This protein binds this small molecule.
Small molecule (SMILES): CC(=O)N[C@H]1[C@H](O[C@H]2[C@H](O)[C@@H](NC(C)=O)CO[C@@H]2CO)O[C@H](CO)[C@@H](O[C@@H]2O[C@H](CO)[C@@H](O)[C@H](O)[C@@H]2O)[C@@H]1O

Sequence of chain 3.B:
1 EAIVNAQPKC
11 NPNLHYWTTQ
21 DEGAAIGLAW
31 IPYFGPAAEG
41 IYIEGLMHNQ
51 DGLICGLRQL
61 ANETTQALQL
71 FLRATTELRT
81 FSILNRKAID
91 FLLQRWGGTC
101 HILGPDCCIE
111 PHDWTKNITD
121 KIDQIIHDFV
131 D

Sequence of chain 1.B:
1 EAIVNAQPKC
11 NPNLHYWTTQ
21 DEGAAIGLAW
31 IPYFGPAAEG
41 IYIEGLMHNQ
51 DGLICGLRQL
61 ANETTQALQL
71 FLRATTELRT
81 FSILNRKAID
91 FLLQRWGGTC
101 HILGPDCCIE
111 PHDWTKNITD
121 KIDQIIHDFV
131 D

Sequence of chain 1.A:
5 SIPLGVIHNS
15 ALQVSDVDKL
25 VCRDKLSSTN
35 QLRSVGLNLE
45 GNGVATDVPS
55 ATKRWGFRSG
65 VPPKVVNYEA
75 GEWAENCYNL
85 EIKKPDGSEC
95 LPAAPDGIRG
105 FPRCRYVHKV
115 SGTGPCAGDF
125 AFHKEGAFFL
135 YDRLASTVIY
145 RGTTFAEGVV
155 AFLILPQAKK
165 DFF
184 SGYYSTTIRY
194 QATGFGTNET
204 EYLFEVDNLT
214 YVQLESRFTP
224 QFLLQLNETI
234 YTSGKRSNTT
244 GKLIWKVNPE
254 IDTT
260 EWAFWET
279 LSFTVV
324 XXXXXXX

Binding-site contacts:
Ligand atom O6 contacts residue GLN7 of chain 1.B at 2.6 Å (h-bond).
Ligand atom C1 contacts residue GOL1 of chain 1.K at 3.4 Å.
Ligand atom O6 contacts residue LEU28 of chain 3.B at 3.9 Å.
Ligand atom C5 contacts residue GOL1 of chain 1.K at 4.0 Å.
Ligand atom C2 contacts residue GOL1 of chain 1.K at 3.8 Å.
Ligand atom C8 contacts residue GLU129 of chain 1.A at 3.4 Å.
Ligand atom O7 contacts residue LEU43 of chain 1.A at 3.9 Å.
Ligand atom C6 contacts residue ALA6 of chain 1.B at 4.0 Å (hydrophobic).
Ligand atom C1 contacts residue GLN7 of chain 1.B at 3.9 Å.
Ligand atom C8 contacts residue PRO8 of chain 1.B at 3.7 Å (hydrophobic).
Ligand atom C2 contacts residue ASN62 of chain 1.B at 2.4 Å.
Ligand atom O6 contacts residue GLU129 of chain 1.A at 4.2 Å.
Ligand atom C1 contacts residue ASN62 of chain 1.B at 1.4 Å.
Ligand atom C8 contacts residue GOL1 of chain 1.K at 3.9 Å.
Ligand atom C5 contacts residue ASN62 of chain 1.B at 3.6 Å.
Ligand atom C8 contacts residue GLY130 of chain 1.A at 3.9 Å.
Ligand atom C8 contacts residue ALA131 of chain 1.A at 3.8 Å (hydrophobic).
Ligand atom O7 contacts residue VAL153 of chain 1.A at 4.1 Å.
Ligand atom N2 contacts residue GOL1 of chain 1.K at 3.1 Å (h-bond).
Ligand atom C3 contacts residue GOL1 of chain 1.K at 3.6 Å.
Ligand atom C5 contacts residue GLN7 of chain 1.B at 3.8 Å.
Ligand atom C6 contacts residue GLN7 of chain 1.B at 3.5 Å.
Ligand atom C4 contacts residue GOL1 of chain 1.K at 4.2 Å.
Ligand atom O5 contacts residue GLN7 of chain 1.B at 3.0 Å (h-bond).
Ligand atom O5 contacts residue ASN62 of chain 1.B at 2.3 Å (h-bond).
Ligand atom C8 contacts residue VAL153 of chain 1.A at 4.0 Å (hydrophobic).
Ligand atom C3 contacts residue ASN62 of chain 1.B at 3.8 Å.
Ligand atom C7 contacts residue ASN62 of chain 1.B at 3.6 Å.
Ligand atom N2 contacts residue ASN62 of chain 1.B at 2.9 Å (h-bond).
Ligand atom C7 contacts residue GLU129 of chain 1.A at 3.8 Å.
Ligand atom C8 contacts residue TRP30 of chain 3.B at 4.0 Å (hydrophobic).
Ligand atom C4 contacts residue ASN62 of chain 1.B at 4.2 Å.
Ligand atom O3 contacts residue GLU129 of chain 1.A at 4.0 Å.
Ligand atom O6 contacts residue PRO8 of chain 1.B at 3.6 Å.
Ligand atom C8 contacts residue THR65 of chain 1.B at 3.6 Å.
Ligand atom N2 contacts residue GLU129 of chain 1.A at 4.2 Å.
Ligand atom O7 contacts residue ALA131 of chain 1.A at 4.1 Å.
Ligand atom O7 contacts residue ASN62 of chain 1.B at 3.9 Å.
Ligand atom C7 contacts residue GOL1 of chain 1.K at 3.9 Å.
Ligand atom O6 contacts residue ALA6 of chain 1.B at 4.1 Å.